Binding-site contacts:
Ligand atom N3A contacts residue TYR144 of chain 39.A at 3.2 Å.
Ligand atom CM2 contacts residue ILE77 of chain 39.A at 3.8 Å (hydrophobic).
Ligand atom C1B contacts residue LEU181 of chain 39.A at 4.0 Å (hydrophobic).
Ligand atom N2 contacts residue LEU100 of chain 39.A at 3.8 Å.
Ligand atom C3 contacts residue LEU100 of chain 39.A at 3.8 Å (hydrophobic).
Ligand atom CM2 contacts residue ILE122 of chain 39.A at 3.8 Å (hydrophobic).
Ligand atom N2 contacts residue MET214 of chain 39.A at 3.8 Å.
Ligand atom CM3 contacts residue TYR190 of chain 39.A at 3.6 Å (hydrophobic).
Ligand atom CM6 contacts residue TYR144 of chain 39.A at 3.7 Å (hydrophobic).
Ligand atom CM4 contacts residue TYR144 of chain 39.A at 3.8 Å (hydrophobic).
Ligand atom C4 contacts residue MET214 of chain 39.A at 3.7 Å (hydrophobic).
Ligand atom N1A contacts residue LEU217 of chain 39.A at 3.3 Å.
Ligand atom CM4 contacts residue ALA166 of chain 39.A at 3.1 Å (hydrophobic).
Ligand atom O1 contacts residue MET214 of chain 39.A at 3.2 Å.
Ligand atom CM4 contacts residue VAL168 of chain 39.A at 3.9 Å (hydrophobic).
Ligand atom C5B contacts residue TYR144 of chain 39.A at 3.8 Å (hydrophobic).
Ligand atom C1B contacts residue ILE98 of chain 39.A at 3.7 Å (hydrophobic).
Ligand atom C4 contacts residue TYR190 of chain 39.A at 3.7 Å (hydrophobic).
Ligand atom C5B contacts residue LEU181 of chain 39.A at 3.6 Å (hydrophobic).
Ligand atom CM4 contacts residue TYR142 of chain 39.A at 3.7 Å (hydrophobic).
Ligand atom N3A contacts residue PHE179 of chain 39.A at 3.7 Å.
Ligand atom N5A contacts residue MET124 of chain 39.A at 3.9 Å.
Ligand atom N5A contacts residue PHE179 of chain 39.A at 3.3 Å.
Ligand atom CM6 contacts residue LEU181 of chain 39.A at 3.8 Å (hydrophobic).
Ligand atom C2A contacts residue LEU217 of chain 39.A at 4.0 Å (hydrophobic).
Ligand atom C4 contacts residue LEU100 of chain 39.A at 3.9 Å (hydrophobic).
Ligand atom N5A contacts residue LEU217 of chain 39.A at 3.6 Å.
Ligand atom C5 contacts residue MET214 of chain 39.A at 3.4 Å (hydrophobic).
Ligand atom N4A contacts residue PHE179 of chain 39.A at 3.5 Å.
Ligand atom C6B contacts residue ILE98 of chain 39.A at 3.8 Å (hydrophobic).
Ligand atom N1A contacts residue MET124 of chain 39.A at 3.6 Å.
Ligand atom C2A contacts residue PHE179 of chain 39.A at 3.5 Å (hydrophobic).
Ligand atom C2B contacts residue ILE122 of chain 39.A at 4.0 Å (hydrophobic).
Ligand atom N1A contacts residue PHE179 of chain 39.A at 3.3 Å.
Ligand atom O1 contacts residue LEU100 of chain 39.A at 3.7 Å.
Ligand atom N4A contacts residue TYR144 of chain 39.A at 3.7 Å.
Ligand atom C1C contacts residue MET214 of chain 39.A at 3.2 Å (hydrophobic).
Ligand atom O1B contacts residue ILE98 of chain 39.A at 3.2 Å.
Ligand atom C6B contacts residue LEU181 of chain 39.A at 3.5 Å (hydrophobic).
Ligand atom CM6 contacts residue LEU184 of chain 39.A at 3.7 Å (hydrophobic).

This small molecule binds to this protein.
Small molecule (SMILES): Cc1cc(CCCOc2c(C)cc(-c3nnn(C)n3)cc2C)on1

Sequence of chain 39.A:
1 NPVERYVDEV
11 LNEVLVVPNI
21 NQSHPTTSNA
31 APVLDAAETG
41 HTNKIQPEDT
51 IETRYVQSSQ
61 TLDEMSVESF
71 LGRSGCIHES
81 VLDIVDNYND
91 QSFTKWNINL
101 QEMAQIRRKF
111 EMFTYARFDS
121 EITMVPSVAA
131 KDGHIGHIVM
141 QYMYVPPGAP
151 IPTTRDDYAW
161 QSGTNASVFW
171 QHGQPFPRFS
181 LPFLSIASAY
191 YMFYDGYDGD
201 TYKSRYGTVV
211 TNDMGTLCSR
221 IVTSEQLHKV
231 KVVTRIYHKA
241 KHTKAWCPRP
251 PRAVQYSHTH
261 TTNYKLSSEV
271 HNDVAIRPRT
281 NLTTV